Sequence of chain 1.E:
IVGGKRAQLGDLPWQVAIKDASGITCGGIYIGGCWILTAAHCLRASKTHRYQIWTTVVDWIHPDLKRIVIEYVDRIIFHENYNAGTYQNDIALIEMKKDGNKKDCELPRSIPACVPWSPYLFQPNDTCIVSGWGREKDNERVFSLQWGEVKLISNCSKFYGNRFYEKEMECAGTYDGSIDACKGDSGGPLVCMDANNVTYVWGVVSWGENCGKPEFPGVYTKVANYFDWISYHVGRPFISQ

A protein and the small-molecule ligand that binds it are described below.
Small molecule (SMILES): CC(=O)N[C@@H]1[C@@H](O)[C@H](O)[C@@H](CO)O[C@H]1O

Binding-site contacts:
Ligand atom C1 contacts residue ASN155 of chain 1.E at 1.5 Å.
Ligand atom N2 contacts residue ASN155 of chain 1.E at 3.0 Å (h-bond).
Ligand atom O5 contacts residue LYS158 of chain 1.E at 4.2 Å.
Ligand atom C5 contacts residue ASN155 of chain 1.E at 3.6 Å.
Ligand atom O6 contacts residue SER157 of chain 1.E at 3.6 Å.
Ligand atom C6 contacts residue ASN155 of chain 1.E at 4.4 Å.
Ligand atom C6 contacts residue LYS158 of chain 1.E at 4.1 Å.
Ligand atom C4 contacts residue ASN155 of chain 1.E at 4.3 Å.
Ligand atom C6 contacts residue SER157 of chain 1.E at 4.0 Å.
Ligand atom O5 contacts residue ASN155 of chain 1.E at 2.3 Å (h-bond).
Ligand atom C7 contacts residue ASN155 of chain 1.E at 4.1 Å.
Ligand atom C3 contacts residue ASN155 of chain 1.E at 3.9 Å.
Ligand atom C2 contacts residue ASN155 of chain 1.E at 2.6 Å.